The small molecule below binds the protein below.
Small molecule (SMILES): OC[C@H]1O[C@@H](O)[C@H](O)[C@@H](O)[C@H]1O

Binding-site contacts:
Ligand atom C5 contacts residue GLU372 of chain 1.B at 3.8 Å.
Ligand atom C6 contacts residue HIS375 of chain 1.B at 3.4 Å.
Ligand atom C6 contacts residue TRP332 of chain 1.B at 3.7 Å (hydrophobic).
Ligand atom C3 contacts residue ARG125 of chain 1.B at 4.0 Å.
Ligand atom O3 contacts residue PHE362 of chain 1.B at 3.4 Å.
Ligand atom C2 contacts residue ARG125 of chain 1.B at 4.1 Å.
Ligand atom O6 contacts residue TRP332 of chain 1.B at 2.7 Å (h-bond).
Ligand atom O2 contacts residue ASP291 of chain 1.B at 3.9 Å.
Ligand atom C6 contacts residue TYR293 of chain 1.B at 4.1 Å (hydrophobic).
Ligand atom O2 contacts residue GLU164 of chain 1.B at 3.6 Å.
Ligand atom C2 contacts residue GLU324 of chain 1.B at 3.0 Å.
Ligand atom O5 contacts residue TYR293 of chain 1.B at 3.6 Å.
Ligand atom C4 contacts residue PHE362 of chain 1.B at 3.6 Å (hydrophobic).
Ligand atom C1 contacts residue GLU164 of chain 1.B at 3.7 Å.
Ligand atom C5 contacts residue TYR293 of chain 1.B at 3.4 Å (hydrophobic).
Ligand atom O3 contacts residue PHE59 of chain 1.B at 3.6 Å.
Ligand atom O1 contacts residue TYR293 of chain 1.B at 3.8 Å.
Ligand atom O6 contacts residue HIS375 of chain 1.B at 2.9 Å (h-bond).
Ligand atom C4 contacts residue ARG125 of chain 1.B at 4.0 Å.
Ligand atom O4 contacts residue GLU372 of chain 1.B at 2.5 Å (salt-bridge).
Ligand atom C4 contacts residue GLU372 of chain 1.B at 3.2 Å.
Ligand atom O3 contacts residue ARG125 of chain 1.B at 3.1 Å (salt-bridge).
Ligand atom O2 contacts residue ASN266 of chain 1.B at 3.9 Å.
Ligand atom C5 contacts residue GLU324 of chain 1.B at 4.0 Å.
Ligand atom C3 contacts residue PHE362 of chain 1.B at 3.4 Å (hydrophobic).
Ligand atom C1 contacts residue GLU324 of chain 1.B at 2.6 Å.
Ligand atom C1 contacts residue TYR293 of chain 1.B at 3.6 Å (hydrophobic).
Ligand atom C2 contacts residue ASN163 of chain 1.B at 4.0 Å.
Ligand atom O4 contacts residue ARG125 of chain 1.B at 2.7 Å (salt-bridge).
Ligand atom O6 contacts residue TYR293 of chain 1.B at 3.5 Å.
Ligand atom O1 contacts residue ASP291 of chain 1.B at 3.6 Å.
Ligand atom C3 contacts residue GLU324 of chain 1.B at 3.2 Å.
Ligand atom O1 contacts residue GLU324 of chain 1.B at 3.0 Å (salt-bridge).
Ligand atom O5 contacts residue GLU324 of chain 1.B at 3.9 Å.
Ligand atom O1 contacts residue GLU164 of chain 1.B at 2.4 Å (salt-bridge).
Ligand atom O2 contacts residue ASN163 of chain 1.B at 3.0 Å (h-bond).
Ligand atom C6 contacts residue GLU372 of chain 1.B at 3.3 Å.
Ligand atom C5 contacts residue PHE362 of chain 1.B at 4.1 Å (hydrophobic).
Ligand atom C2 contacts residue GLU164 of chain 1.B at 4.0 Å.
Ligand atom O2 contacts residue GLU324 of chain 1.B at 2.7 Å (salt-bridge).

Sequence of chain 1.B:
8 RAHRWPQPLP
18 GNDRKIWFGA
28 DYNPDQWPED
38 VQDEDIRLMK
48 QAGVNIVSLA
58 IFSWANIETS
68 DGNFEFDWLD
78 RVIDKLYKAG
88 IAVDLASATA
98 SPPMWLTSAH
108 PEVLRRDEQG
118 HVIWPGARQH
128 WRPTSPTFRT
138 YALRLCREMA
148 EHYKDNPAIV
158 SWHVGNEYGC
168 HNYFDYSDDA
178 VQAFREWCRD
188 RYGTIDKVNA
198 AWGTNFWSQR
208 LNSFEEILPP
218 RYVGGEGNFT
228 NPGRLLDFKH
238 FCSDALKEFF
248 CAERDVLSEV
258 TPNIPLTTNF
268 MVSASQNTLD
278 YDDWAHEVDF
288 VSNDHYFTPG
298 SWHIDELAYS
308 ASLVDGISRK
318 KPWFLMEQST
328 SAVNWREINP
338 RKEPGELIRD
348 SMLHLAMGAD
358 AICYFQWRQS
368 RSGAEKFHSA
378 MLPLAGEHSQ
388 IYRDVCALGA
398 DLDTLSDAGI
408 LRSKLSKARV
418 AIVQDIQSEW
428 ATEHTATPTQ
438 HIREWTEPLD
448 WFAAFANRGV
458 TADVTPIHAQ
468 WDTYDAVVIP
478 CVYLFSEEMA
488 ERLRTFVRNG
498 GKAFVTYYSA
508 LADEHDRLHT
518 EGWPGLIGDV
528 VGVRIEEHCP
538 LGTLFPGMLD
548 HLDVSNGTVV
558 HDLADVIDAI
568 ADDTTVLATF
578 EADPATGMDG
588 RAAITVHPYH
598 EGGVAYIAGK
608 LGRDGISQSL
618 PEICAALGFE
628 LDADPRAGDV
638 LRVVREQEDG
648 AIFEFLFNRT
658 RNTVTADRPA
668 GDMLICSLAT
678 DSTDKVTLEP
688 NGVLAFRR